Binding-site contacts:
Ligand atom C3 contacts residue HIS129 of chain 1.A at 4.0 Å.
Ligand atom C5 contacts residue GLU415 of chain 1.A at 3.8 Å.
Ligand atom O6 contacts residue GLU415 of chain 1.A at 2.9 Å (salt-bridge).
Ligand atom O1 contacts residue TYR301 of chain 1.A at 3.8 Å.
Ligand atom O1 contacts residue GLU174 of chain 1.A at 2.1 Å (salt-bridge).
Ligand atom C1 contacts residue GLU174 of chain 1.A at 3.4 Å.
Ligand atom C4 contacts residue TRP416 of chain 1.A at 3.5 Å (hydrophobic).
Ligand atom C2 contacts residue GLU360 of chain 1.A at 3.5 Å.
Ligand atom O3 contacts residue GLN28 of chain 1.A at 2.4 Å (h-bond).
Ligand atom C6 contacts residue GLU415 of chain 1.A at 2.9 Å.
Ligand atom C3 contacts residue TRP408 of chain 1.A at 3.6 Å (hydrophobic).
Ligand atom C2 contacts residue ASN173 of chain 1.A at 4.0 Å.
Ligand atom O2 contacts residue ASN173 of chain 1.A at 3.0 Å (h-bond).
Ligand atom C4 contacts residue GLU415 of chain 1.A at 3.5 Å.
Ligand atom C1 contacts residue GLU360 of chain 1.A at 2.8 Å.
Ligand atom O4 contacts residue TRP408 of chain 1.A at 3.4 Å.
Ligand atom O1 contacts residue ASN299 of chain 1.A at 3.6 Å.
Ligand atom C3 contacts residue TRP416 of chain 1.A at 3.7 Å (hydrophobic).
Ligand atom O5 contacts residue GLU174 of chain 1.A at 4.0 Å.
Ligand atom O4 contacts residue TRP416 of chain 1.A at 3.7 Å.
Ligand atom C6 contacts residue TRP332 of chain 1.A at 3.9 Å (hydrophobic).
Ligand atom C4 contacts residue GLN28 of chain 1.A at 3.8 Å.
Ligand atom C2 contacts residue GLU174 of chain 1.A at 3.7 Å.
Ligand atom O1 contacts residue GLU360 of chain 1.A at 2.8 Å (salt-bridge).
Ligand atom O5 contacts residue GLU360 of chain 1.A at 4.0 Å.
Ligand atom O3 contacts residue TRP408 of chain 1.A at 3.6 Å.
Ligand atom C3 contacts residue GLN28 of chain 1.A at 3.5 Å.
Ligand atom O4 contacts residue GLN28 of chain 1.A at 2.9 Å (h-bond).
Ligand atom O6 contacts residue TRP332 of chain 1.A at 3.9 Å.
Ligand atom C2 contacts residue HIS129 of chain 1.A at 3.8 Å.
Ligand atom O3 contacts residue HIS129 of chain 1.A at 3.2 Å (h-bond).
Ligand atom O2 contacts residue GLU174 of chain 1.A at 4.0 Å.
Ligand atom O4 contacts residue GLU415 of chain 1.A at 2.5 Å (salt-bridge).
Ligand atom C1 contacts residue TYR301 of chain 1.A at 3.7 Å (hydrophobic).
Ligand atom C5 contacts residue TYR301 of chain 1.A at 4.0 Å (hydrophobic).
Ligand atom O2 contacts residue HIS129 of chain 1.A at 3.0 Å (h-bond).
Ligand atom O2 contacts residue ASN299 of chain 1.A at 4.0 Å.
Ligand atom O3 contacts residue TRP416 of chain 1.A at 2.8 Å (h-bond).
Ligand atom C2 contacts residue TRP130 of chain 1.A at 4.0 Å (hydrophobic).
Ligand atom O2 contacts residue GLU360 of chain 1.A at 2.4 Å (salt-bridge).

Sequence of chain 1.A:
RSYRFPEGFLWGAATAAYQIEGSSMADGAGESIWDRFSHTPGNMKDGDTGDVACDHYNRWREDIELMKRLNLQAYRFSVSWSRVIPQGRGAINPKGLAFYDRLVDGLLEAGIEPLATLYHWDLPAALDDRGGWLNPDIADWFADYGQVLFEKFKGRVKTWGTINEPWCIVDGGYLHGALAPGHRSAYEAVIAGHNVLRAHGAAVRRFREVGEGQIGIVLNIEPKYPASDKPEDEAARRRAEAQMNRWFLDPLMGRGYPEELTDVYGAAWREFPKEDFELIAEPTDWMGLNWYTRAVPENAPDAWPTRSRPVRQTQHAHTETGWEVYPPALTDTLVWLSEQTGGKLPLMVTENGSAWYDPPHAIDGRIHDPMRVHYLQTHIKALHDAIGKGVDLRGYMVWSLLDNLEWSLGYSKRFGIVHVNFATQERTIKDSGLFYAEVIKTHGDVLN

The small molecule below binds the protein below.
Small molecule (SMILES): OC[C@H]1O[C@@H](O)[C@H](O)[C@@H](O)[C@@H]1O